This protein binds this small molecule.
Small molecule (SMILES): O=C(O)c1ccc(Br)cc1

Sequence of chain 1.F:
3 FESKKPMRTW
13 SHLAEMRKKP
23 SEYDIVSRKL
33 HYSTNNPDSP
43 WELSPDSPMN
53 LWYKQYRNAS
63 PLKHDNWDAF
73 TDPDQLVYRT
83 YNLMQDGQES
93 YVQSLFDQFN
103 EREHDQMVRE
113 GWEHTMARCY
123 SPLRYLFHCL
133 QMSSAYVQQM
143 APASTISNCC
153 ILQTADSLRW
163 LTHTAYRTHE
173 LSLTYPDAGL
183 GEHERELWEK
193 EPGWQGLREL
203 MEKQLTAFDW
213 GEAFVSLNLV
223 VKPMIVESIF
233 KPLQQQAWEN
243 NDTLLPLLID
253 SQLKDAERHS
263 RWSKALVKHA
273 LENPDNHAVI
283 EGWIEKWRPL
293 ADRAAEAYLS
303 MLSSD

Binding-site contacts:
Ligand atom C5 contacts residue ILE286 of chain 1.F at 4.1 Å (hydrophobic).
Ligand atom C5 contacts residue ILE282 of chain 1.F at 3.3 Å (hydrophobic).
Ligand atom O2 contacts residue ILE286 of chain 1.F at 4.1 Å.
Ligand atom C6 contacts residue LEU221 of chain 1.F at 3.9 Å (hydrophobic).
Ligand atom C4 contacts residue ILE282 of chain 1.F at 3.6 Å (hydrophobic).
Ligand atom BR4 contacts residue GLU283 of chain 1.F at 4.2 Å.
Ligand atom C1 contacts residue ILE286 of chain 1.F at 3.3 Å (hydrophobic).
Ligand atom BR4 contacts residue LEU273 of chain 1.F at 4.4 Å.
Ligand atom C5 contacts residue VAL269 of chain 1.F at 3.7 Å (hydrophobic).
Ligand atom C6 contacts residue VAL269 of chain 1.F at 4.1 Å (hydrophobic).
Ligand atom C2 contacts residue ILE286 of chain 1.F at 3.2 Å (hydrophobic).
Ligand atom C6 contacts residue ILE282 of chain 1.F at 4.0 Å (hydrophobic).
Ligand atom C4 contacts residue ILE286 of chain 1.F at 4.1 Å (hydrophobic).
Ligand atom C6 contacts residue ILE286 of chain 1.F at 3.7 Å (hydrophobic).
Ligand atom C7 contacts residue ILE286 of chain 1.F at 3.7 Å (hydrophobic).
Ligand atom O1 contacts residue LEU221 of chain 1.F at 3.9 Å.
Ligand atom BR4 contacts residue ILE282 of chain 1.F at 3.8 Å.
Ligand atom O1 contacts residue LYS266 of chain 1.F at 3.8 Å.
Ligand atom C3 contacts residue ILE282 of chain 1.F at 4.5 Å (hydrophobic).
Ligand atom BR4 contacts residue HIS279 of chain 1.F at 3.3 Å.
Ligand atom O1 contacts residue ILE286 of chain 1.F at 4.4 Å.
Ligand atom C3 contacts residue ILE286 of chain 1.F at 3.7 Å (hydrophobic).
Ligand atom C5 contacts residue LEU221 of chain 1.F at 4.5 Å (hydrophobic).